A protein and the small-molecule ligand that binds it are described below.
Small molecule (SMILES): C/C(=C\CC/C(C)=C/CO[P](=O)(O)OP(=O)(O)O)CCC=C(CF)CF

Sequence of chain 1.A:
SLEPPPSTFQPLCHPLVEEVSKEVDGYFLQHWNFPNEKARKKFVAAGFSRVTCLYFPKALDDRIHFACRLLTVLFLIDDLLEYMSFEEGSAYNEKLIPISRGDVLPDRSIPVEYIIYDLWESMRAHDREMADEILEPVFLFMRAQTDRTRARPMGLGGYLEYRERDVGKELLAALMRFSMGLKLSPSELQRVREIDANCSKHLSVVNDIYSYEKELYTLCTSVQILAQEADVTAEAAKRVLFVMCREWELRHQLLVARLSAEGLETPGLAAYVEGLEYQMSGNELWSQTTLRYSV

Binding-site contacts:
Ligand atom F2 contacts residue LEU86 of chain 1.A at 3.9 Å.
Ligand atom C4 contacts residue ASN305 of chain 1.A at 3.6 Å.
Ligand atom C3 contacts residue TRP308 of chain 1.A at 3.5 Å (hydrophobic).
Ligand atom C8 contacts residue LEU184 of chain 1.A at 3.8 Å (hydrophobic).
Ligand atom O1 contacts residue TYR315 of chain 1.A at 3.9 Å.
Ligand atom O1 contacts residue ARG314 of chain 1.A at 3.3 Å (salt-bridge).
Ligand atom O3B contacts residue ASP90 of chain 1.A at 4.0 Å.
Ligand atom PB contacts residue ARG314 of chain 1.A at 4.1 Å.
Ligand atom C12 contacts residue PHE153 of chain 1.A at 3.8 Å (hydrophobic).
Ligand atom C9 contacts residue LEU83 of chain 1.A at 3.7 Å (hydrophobic).
Ligand atom C6 contacts residue LEU184 of chain 1.A at 3.8 Å (hydrophobic).
Ligand atom C7 contacts residue LEU184 of chain 1.A at 4.0 Å (hydrophobic).
Ligand atom F2 contacts residue ASP90 of chain 1.A at 3.0 Å.
Ligand atom O3A contacts residue ARG314 of chain 1.A at 3.9 Å.
Ligand atom C15 contacts residue PHE153 of chain 1.A at 3.7 Å (hydrophobic).
Ligand atom C1 contacts residue TYR315 of chain 1.A at 3.8 Å (hydrophobic).
Ligand atom O2A contacts residue TYR315 of chain 1.A at 3.0 Å (h-bond).
Ligand atom C1 contacts residue TRP308 of chain 1.A at 4.1 Å (hydrophobic).
Ligand atom C14 contacts residue LEU86 of chain 1.A at 4.2 Å (hydrophobic).
Ligand atom C4 contacts residue TYR67 of chain 1.A at 3.8 Å (hydrophobic).
Ligand atom C10 contacts residue GLY180 of chain 1.A at 3.8 Å.
Ligand atom PA contacts residue ARG314 of chain 1.A at 4.0 Å.
Ligand atom C4 contacts residue TRP308 of chain 1.A at 3.7 Å (hydrophobic).
Ligand atom C2 contacts residue TRP308 of chain 1.A at 3.5 Å (hydrophobic).
Ligand atom C10 contacts residue LEU184 of chain 1.A at 3.5 Å (hydrophobic).
Ligand atom C13 contacts residue PHE153 of chain 1.A at 3.9 Å (hydrophobic).
Ligand atom PA contacts residue TYR315 of chain 1.A at 4.0 Å.
Ligand atom C5 contacts residue TYR67 of chain 1.A at 3.6 Å (hydrophobic).
Ligand atom C4 contacts residue ASN219 of chain 1.A at 3.0 Å.
Ligand atom C5 contacts residue TRP308 of chain 1.A at 3.8 Å (hydrophobic).
Ligand atom O2A contacts residue ARG314 of chain 1.A at 4.1 Å.
Ligand atom C6 contacts residue TYR67 of chain 1.A at 3.8 Å (hydrophobic).
Ligand atom C14 contacts residue PHE87 of chain 1.A at 3.3 Å (hydrophobic).
Ligand atom F2 contacts residue PHE87 of chain 1.A at 3.8 Å.
Ligand atom F1 contacts residue ARG314 of chain 1.A at 4.0 Å.
Ligand atom C14 contacts residue ASP90 of chain 1.A at 4.1 Å.
Ligand atom C11 contacts residue PHE153 of chain 1.A at 3.4 Å (hydrophobic).
Ligand atom C3 contacts residue TYR67 of chain 1.A at 4.2 Å (hydrophobic).
Ligand atom O3B contacts residue ARG314 of chain 1.A at 3.0 Å (salt-bridge).
Ligand atom F2 contacts residue ARG314 of chain 1.A at 4.0 Å.